Sequence of chain 42.E:
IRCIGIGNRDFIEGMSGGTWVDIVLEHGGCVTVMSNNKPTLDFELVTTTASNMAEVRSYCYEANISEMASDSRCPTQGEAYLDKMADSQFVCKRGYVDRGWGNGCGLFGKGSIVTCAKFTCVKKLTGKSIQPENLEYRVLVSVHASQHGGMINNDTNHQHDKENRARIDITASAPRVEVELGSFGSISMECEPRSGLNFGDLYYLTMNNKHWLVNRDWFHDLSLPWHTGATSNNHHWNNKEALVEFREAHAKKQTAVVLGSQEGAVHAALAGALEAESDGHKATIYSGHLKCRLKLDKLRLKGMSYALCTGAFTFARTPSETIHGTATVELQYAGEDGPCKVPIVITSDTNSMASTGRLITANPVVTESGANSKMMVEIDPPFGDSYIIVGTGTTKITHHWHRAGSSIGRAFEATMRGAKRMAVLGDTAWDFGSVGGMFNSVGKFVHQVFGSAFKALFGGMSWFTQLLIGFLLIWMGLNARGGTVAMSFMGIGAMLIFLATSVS

Binding-site contacts:
Ligand atom C5 contacts residue THR156 of chain 42.E at 3.8 Å.
Ligand atom C1 contacts residue MET151 of chain 42.E at 4.2 Å (hydrophobic).
Ligand atom O5 contacts residue ASN154 of chain 42.E at 2.3 Å (h-bond).
Ligand atom C7 contacts residue GLY150 of chain 42.E at 3.0 Å.
Ligand atom O7 contacts residue GLY150 of chain 42.E at 2.9 Å (h-bond).
Ligand atom C4 contacts residue ASP161 of chain 42.E at 4.0 Å.
Ligand atom O5 contacts residue ASN157 of chain 42.E at 4.0 Å.
Ligand atom C5 contacts residue THR156 of chain 42.E at 3.8 Å.
Ligand atom C5 contacts residue ASP161 of chain 42.E at 4.5 Å.
Ligand atom C6 contacts residue THR156 of chain 42.E at 3.9 Å.
Ligand atom C7 contacts residue ASN154 of chain 42.E at 3.7 Å.
Ligand atom C5 contacts residue MET151 of chain 42.E at 3.9 Å (hydrophobic).
Ligand atom C4 contacts residue ASN154 of chain 42.E at 4.2 Å.
Ligand atom C3 contacts residue ASN154 of chain 42.E at 3.8 Å.
Ligand atom C2 contacts residue MET151 of chain 42.E at 4.2 Å (hydrophobic).
Ligand atom C2 contacts residue ASN154 of chain 42.E at 2.4 Å.
Ligand atom O7 contacts residue HIS148 of chain 42.E at 3.6 Å (h-bond).
Ligand atom C4 contacts residue MET151 of chain 42.E at 3.9 Å (hydrophobic).
Ligand atom C6 contacts residue ASN157 of chain 42.E at 3.3 Å.
Ligand atom C8 contacts residue ASN157 of chain 42.E at 3.6 Å.
Ligand atom C3 contacts residue MET151 of chain 42.E at 4.0 Å (hydrophobic).
Ligand atom O5 contacts residue THR156 of chain 42.E at 3.8 Å.
Ligand atom O5 contacts residue MET151 of chain 42.E at 3.9 Å.
Ligand atom C5 contacts residue ASN154 of chain 42.E at 3.6 Å.
Ligand atom O6 contacts residue THR156 of chain 42.E at 4.4 Å.
Ligand atom O4 contacts residue ASP161 of chain 42.E at 4.0 Å.
Ligand atom C1 contacts residue GLY150 of chain 42.E at 4.0 Å.
Ligand atom C1 contacts residue ASN154 of chain 42.E at 1.4 Å.
Ligand atom C1 contacts residue THR156 of chain 42.E at 4.0 Å.
Ligand atom C6 contacts residue ASP161 of chain 42.E at 3.6 Å.
Ligand atom O5 contacts residue THR156 of chain 42.E at 3.8 Å.
Ligand atom N2 contacts residue GLY150 of chain 42.E at 3.4 Å (h-bond).
Ligand atom O6 contacts residue HIS148 of chain 42.E at 3.8 Å.
Ligand atom O7 contacts residue ASN154 of chain 42.E at 4.2 Å.
Ligand atom C2 contacts residue GLY150 of chain 42.E at 3.7 Å.
Ligand atom C6 contacts residue THR156 of chain 42.E at 3.6 Å.
Ligand atom C8 contacts residue GLY150 of chain 42.E at 3.7 Å.
Ligand atom N2 contacts residue ASN154 of chain 42.E at 2.9 Å (h-bond).
Ligand atom O6 contacts residue MET151 of chain 42.E at 4.3 Å.

The small molecule below binds the protein below.
Small molecule (SMILES): CC(=O)N[C@H]1[C@H](O[C@H]2[C@H](O)[C@@H](NC(C)=O)CO[C@@H]2CO[C@@H]2O[C@@H](C)[C@@H](O)[C@@H](O)[C@@H]2O)O[C@H](CO)[C@@H](O)[C@@H]1O